Binding-site contacts:
Ligand atom C6 contacts residue GLU266 of chain 1.A at 3.5 Å.
Ligand atom C1 contacts residue HEM1 of chain 1.C at 3.7 Å.
Ligand atom C16 contacts residue GLU114 of chain 1.A at 3.3 Å.
Ligand atom C6 contacts residue VAL199 of chain 1.A at 3.9 Å (hydrophobic).
Ligand atom C3 contacts residue THR314 of chain 1.A at 3.8 Å.
Ligand atom C18 contacts residue LEU113 of chain 1.A at 3.8 Å (hydrophobic).
Ligand atom C5 contacts residue ILE415 of chain 1.A at 3.6 Å (hydrophobic).
Ligand atom C15 contacts residue GLU114 of chain 1.A at 4.3 Å.
Ligand atom C17 contacts residue VAL262 of chain 1.A at 4.2 Å (hydrophobic).
Ligand atom C8 contacts residue VAL199 of chain 1.A at 4.3 Å (hydrophobic).
Ligand atom C1 contacts residue ALA263 of chain 1.A at 4.4 Å (hydrophobic).
Ligand atom C6 contacts residue ILE415 of chain 1.A at 3.6 Å (hydrophobic).
Ligand atom C7 contacts residue VAL199 of chain 1.A at 4.0 Å (hydrophobic).
Ligand atom C14 contacts residue GLU114 of chain 1.A at 4.2 Å.
Ligand atom C2 contacts residue THR314 of chain 1.A at 4.4 Å.
Ligand atom C19 contacts residue LEU113 of chain 1.A at 3.9 Å (hydrophobic).
Ligand atom C4 contacts residue THR267 of chain 1.A at 3.8 Å.
Ligand atom C20 contacts residue ALA263 of chain 1.A at 4.1 Å (hydrophobic).
Ligand atom C1 contacts residue THR267 of chain 1.A at 4.0 Å.
Ligand atom C4 contacts residue VAL310 of chain 1.A at 4.2 Å (hydrophobic).
Ligand atom C20 contacts residue LEU113 of chain 1.A at 3.6 Å (hydrophobic).
Ligand atom C7 contacts residue GLU266 of chain 1.A at 3.5 Å.
Ligand atom C3 contacts residue VAL310 of chain 1.A at 3.9 Å (hydrophobic).
Ligand atom C4 contacts residue ILE415 of chain 1.A at 3.9 Å (hydrophobic).
Ligand atom C19 contacts residue ALA263 of chain 1.A at 3.7 Å (hydrophobic).
Ligand atom C2 contacts residue VAL310 of chain 1.A at 4.2 Å (hydrophobic).
Ligand atom C2 contacts residue THR267 of chain 1.A at 4.4 Å.
Ligand atom C2 contacts residue HEM1 of chain 1.C at 3.6 Å.
Ligand atom C19 contacts residue ILE259 of chain 1.A at 4.1 Å (hydrophobic).
Ligand atom C7 contacts residue ALA263 of chain 1.A at 4.4 Å (hydrophobic).
Ligand atom C20 contacts residue HEM1 of chain 1.C at 3.8 Å.
Ligand atom C7 contacts residue VAL262 of chain 1.A at 4.3 Å (hydrophobic).
Ligand atom C8 contacts residue VAL262 of chain 1.A at 4.1 Å (hydrophobic).

This protein binds this small molecule.
Small molecule (SMILES): C[C@@H]1C[C@H](N(C)C)[C@@H](O)[C@H](OC2CCCCCCCCCCC2)O1

Sequence of chain 1.A:
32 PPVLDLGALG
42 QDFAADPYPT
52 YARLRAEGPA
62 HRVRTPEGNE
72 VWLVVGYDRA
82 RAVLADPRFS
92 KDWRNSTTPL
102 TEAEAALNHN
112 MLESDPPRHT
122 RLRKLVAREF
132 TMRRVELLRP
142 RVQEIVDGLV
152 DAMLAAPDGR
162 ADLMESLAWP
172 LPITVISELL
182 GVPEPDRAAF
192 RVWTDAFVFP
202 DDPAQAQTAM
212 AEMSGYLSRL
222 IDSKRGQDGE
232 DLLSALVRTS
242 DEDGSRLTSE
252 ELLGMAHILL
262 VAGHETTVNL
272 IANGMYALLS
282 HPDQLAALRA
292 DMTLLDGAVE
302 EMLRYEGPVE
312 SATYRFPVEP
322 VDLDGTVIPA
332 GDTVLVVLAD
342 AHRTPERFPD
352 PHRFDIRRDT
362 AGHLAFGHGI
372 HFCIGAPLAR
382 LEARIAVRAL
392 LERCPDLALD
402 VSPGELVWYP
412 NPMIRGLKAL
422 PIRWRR